Binding-site contacts:
Ligand atom C3 contacts residue ASP188 of chain 3.A at 3.8 Å.
Ligand atom N1 contacts residue ILE167 of chain 3.A at 3.7 Å.
Ligand atom C4 contacts residue ASP213 of chain 3.A at 2.9 Å.
Ligand atom C10 contacts residue LEU166 of chain 3.A at 4.4 Å (hydrophobic).
Ligand atom C8 contacts residue ILE167 of chain 3.A at 3.9 Å (hydrophobic).
Ligand atom C2 contacts residue ASP188 of chain 3.A at 4.3 Å.
Ligand atom C6 contacts residue ARG219 of chain 3.A at 3.8 Å.
Ligand atom BR contacts residue LYS215 of chain 3.A at 3.7 Å.
Ligand atom C7 contacts residue ARG219 of chain 3.A at 3.9 Å.
Ligand atom C7 contacts residue ILE167 of chain 3.A at 4.4 Å (hydrophobic).
Ligand atom C10 contacts residue GLY165 of chain 3.A at 3.2 Å.
Ligand atom C5 contacts residue ASP213 of chain 3.A at 3.2 Å.
Ligand atom C9 contacts residue LEU216 of chain 3.A at 4.4 Å (hydrophobic).
Ligand atom C7 contacts residue LEU216 of chain 3.A at 4.0 Å (hydrophobic).
Ligand atom BR contacts residue ARG219 of chain 3.A at 3.0 Å.
Ligand atom C4 contacts residue LEU216 of chain 3.A at 3.8 Å (hydrophobic).
Ligand atom C2 contacts residue GLY165 of chain 3.A at 4.1 Å.
Ligand atom C3 contacts residue LEU166 of chain 3.A at 4.1 Å (hydrophobic).
Ligand atom N1 contacts residue GLY165 of chain 3.A at 4.1 Å.
Ligand atom C2 contacts residue ILE167 of chain 3.A at 3.9 Å (hydrophobic).
Ligand atom N1 contacts residue LEU166 of chain 3.A at 4.4 Å.
Ligand atom C5 contacts residue LEU216 of chain 3.A at 3.5 Å (hydrophobic).
Ligand atom C9 contacts residue ILE167 of chain 3.A at 4.4 Å (hydrophobic).
Ligand atom C2 contacts residue LEU166 of chain 3.A at 3.5 Å (hydrophobic).
Ligand atom C6 contacts residue LEU216 of chain 3.A at 3.5 Å (hydrophobic).
Ligand atom C10 contacts residue ILE167 of chain 3.A at 3.8 Å (hydrophobic).
Ligand atom BR contacts residue LEU216 of chain 3.A at 3.9 Å.
Ligand atom C9 contacts residue ASP213 of chain 3.A at 4.1 Å.

Sequence of chain 3.A:
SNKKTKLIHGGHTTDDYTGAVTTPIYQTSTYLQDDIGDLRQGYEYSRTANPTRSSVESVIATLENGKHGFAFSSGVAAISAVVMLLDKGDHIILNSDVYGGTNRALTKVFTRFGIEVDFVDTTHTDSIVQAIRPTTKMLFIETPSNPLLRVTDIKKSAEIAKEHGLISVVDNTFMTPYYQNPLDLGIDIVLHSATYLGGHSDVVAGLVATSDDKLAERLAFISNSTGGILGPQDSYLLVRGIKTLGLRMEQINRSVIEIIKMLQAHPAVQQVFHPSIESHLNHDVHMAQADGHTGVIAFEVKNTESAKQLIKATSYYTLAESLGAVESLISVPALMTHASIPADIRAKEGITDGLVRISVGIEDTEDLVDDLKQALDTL

The small molecule below binds the protein below.
Small molecule (SMILES): O=C(O)CNC(=O)Cn1ccc2ccc(Br)cc21